Binding-site contacts:
Ligand atom C21 contacts residue GOL1 of chain 1.K at 3.8 Å.
Ligand atom C05 contacts residue TRP56 of chain 1.A at 3.7 Å (hydrophobic).
Ligand atom C02 contacts residue ALA53 of chain 1.A at 4.0 Å (hydrophobic).
Ligand atom N10 contacts residue GOL1 of chain 1.K at 4.1 Å.
Ligand atom C03 contacts residue ALA53 of chain 1.A at 3.4 Å (hydrophobic).
Ligand atom C25 contacts residue LEU83 of chain 1.A at 3.8 Å (hydrophobic).
Ligand atom C24 contacts residue SER103 of chain 1.A at 3.9 Å.
Ligand atom F01 contacts residue ALA53 of chain 1.A at 4.1 Å.
Ligand atom C03 contacts residue TRP56 of chain 1.A at 4.0 Å (hydrophobic).
Ligand atom C04 contacts residue ALA53 of chain 1.A at 3.9 Å (hydrophobic).
Ligand atom C25 contacts residue MET85 of chain 1.A at 4.0 Å (hydrophobic).
Ligand atom F01 contacts residue TRP56 of chain 1.A at 4.1 Å.
Ligand atom C22 contacts residue GOL1 of chain 1.K at 3.0 Å.
Ligand atom C02 contacts residue TRP56 of chain 1.A at 3.9 Å (hydrophobic).
Ligand atom C08 contacts residue PHE422 of chain 1.A at 3.6 Å (hydrophobic).
Ligand atom C04 contacts residue TRP56 of chain 1.A at 3.9 Å (hydrophobic).
Ligand atom C06 contacts residue ILE48 of chain 1.A at 3.9 Å (hydrophobic).
Ligand atom C07 contacts residue PHE422 of chain 1.A at 3.7 Å (hydrophobic).
Ligand atom F01 contacts residue LEU83 of chain 1.A at 3.5 Å.
Ligand atom C06 contacts residue PHE104 of chain 1.A at 4.0 Å (hydrophobic).
Ligand atom F01 contacts residue VAL60 of chain 1.A at 3.4 Å.
Ligand atom C08 contacts residue GOL1 of chain 1.K at 3.6 Å.
Ligand atom C11 contacts residue GLU421 of chain 1.A at 3.4 Å.
Ligand atom C21 contacts residue ASP46 of chain 1.A at 3.3 Å.
Ligand atom O23 contacts residue PHE104 of chain 1.A at 3.7 Å.
Ligand atom C22 contacts residue ILE48 of chain 1.A at 4.0 Å (hydrophobic).
Ligand atom F01 contacts residue TRP33 of chain 1.A at 3.9 Å.
Ligand atom C25 contacts residue TRP56 of chain 1.A at 3.7 Å (hydrophobic).
Ligand atom C24 contacts residue MET85 of chain 1.A at 4.1 Å (hydrophobic).
Ligand atom C03 contacts residue PHE104 of chain 1.A at 4.0 Å (hydrophobic).
Ligand atom C04 contacts residue PHE104 of chain 1.A at 3.4 Å (hydrophobic).
Ligand atom F01 contacts residue ARG57 of chain 1.A at 3.4 Å.
Ligand atom C02 contacts residue ARG57 of chain 1.A at 3.9 Å.
Ligand atom C05 contacts residue PHE104 of chain 1.A at 3.7 Å (hydrophobic).
Ligand atom C24 contacts residue TRP56 of chain 1.A at 3.6 Å (hydrophobic).
Ligand atom C09 contacts residue TRP56 of chain 1.A at 3.9 Å (hydrophobic).
Ligand atom C07 contacts residue TRP56 of chain 1.A at 3.7 Å (hydrophobic).
Ligand atom O23 contacts residue ILE48 of chain 1.A at 3.5 Å.
Ligand atom C02 contacts residue LEU83 of chain 1.A at 3.9 Å (hydrophobic).
Ligand atom C07 contacts residue SER103 of chain 1.A at 3.7 Å.

A small-molecule ligand and the protein it binds are described below.
Small molecule (SMILES): O=C(CCCN1CC=C(c2ccc(Cl)cc2)CC1)c1ccc(F)cc1

Sequence of chain 1.A:
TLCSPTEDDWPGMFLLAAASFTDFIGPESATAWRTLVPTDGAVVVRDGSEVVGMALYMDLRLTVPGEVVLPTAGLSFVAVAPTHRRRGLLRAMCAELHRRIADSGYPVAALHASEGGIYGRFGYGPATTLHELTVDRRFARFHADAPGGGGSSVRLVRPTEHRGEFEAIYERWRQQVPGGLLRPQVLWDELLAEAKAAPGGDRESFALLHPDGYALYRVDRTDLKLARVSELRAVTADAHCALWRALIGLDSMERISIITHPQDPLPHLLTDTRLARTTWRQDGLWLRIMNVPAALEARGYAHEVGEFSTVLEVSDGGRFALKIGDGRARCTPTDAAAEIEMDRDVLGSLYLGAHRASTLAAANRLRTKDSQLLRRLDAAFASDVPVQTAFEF